Sequence of chain 1.A:
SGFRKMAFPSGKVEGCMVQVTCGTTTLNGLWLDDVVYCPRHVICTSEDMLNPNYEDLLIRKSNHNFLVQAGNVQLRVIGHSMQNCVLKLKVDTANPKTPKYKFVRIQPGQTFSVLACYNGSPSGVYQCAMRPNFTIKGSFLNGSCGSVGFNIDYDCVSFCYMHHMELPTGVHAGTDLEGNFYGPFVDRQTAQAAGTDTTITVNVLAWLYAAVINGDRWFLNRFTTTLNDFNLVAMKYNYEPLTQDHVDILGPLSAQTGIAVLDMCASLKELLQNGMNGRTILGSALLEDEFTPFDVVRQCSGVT

Binding-site contacts:
Ligand atom C contacts residue MET165 of chain 1.A at 3.5 Å (hydrophobic).
Ligand atom C9 contacts residue ASN142 of chain 1.A at 3.9 Å.
Ligand atom C2 contacts residue GLN189 of chain 1.A at 4.0 Å.
Ligand atom N contacts residue CYS145 of chain 1.A at 3.3 Å (h-bond).
Ligand atom C8 contacts residue CYS145 of chain 1.A at 3.4 Å (hydrophobic).
Ligand atom C3 contacts residue GLN189 of chain 1.A at 4.0 Å.
Ligand atom C16 contacts residue CYS145 of chain 1.A at 2.8 Å (hydrophobic).
Ligand atom C13 contacts residue HIS41 of chain 1.A at 3.9 Å.
Ligand atom C12 contacts residue THR25 of chain 1.A at 3.5 Å.
Ligand atom C1 contacts residue HIS164 of chain 1.A at 3.8 Å.
Ligand atom C1 contacts residue MET165 of chain 1.A at 3.6 Å (hydrophobic).
Ligand atom C16 contacts residue GLY143 of chain 1.A at 3.8 Å.
Ligand atom C14 contacts residue HIS41 of chain 1.A at 3.8 Å.
Ligand atom C contacts residue ASP187 of chain 1.A at 3.6 Å.
Ligand atom C8 contacts residue HIS164 of chain 1.A at 4.0 Å.
Ligand atom C contacts residue HIS41 of chain 1.A at 3.6 Å.
Ligand atom O contacts residue ASN142 of chain 1.A at 3.5 Å.
Ligand atom N contacts residue ASN142 of chain 1.A at 4.1 Å.
Ligand atom C13 contacts residue MET49 of chain 1.A at 3.7 Å (hydrophobic).
Ligand atom C14 contacts residue MET49 of chain 1.A at 3.5 Å (hydrophobic).
Ligand atom C17 contacts residue HIS164 of chain 1.A at 4.0 Å.
Ligand atom C6 contacts residue HIS41 of chain 1.A at 3.8 Å.
Ligand atom C6 contacts residue MET49 of chain 1.A at 3.9 Å (hydrophobic).
Ligand atom O contacts residue GLY143 of chain 1.A at 2.6 Å (h-bond).
Ligand atom C11 contacts residue THR25 of chain 1.A at 3.9 Å.
Ligand atom C17 contacts residue HIS163 of chain 1.A at 4.0 Å.
Ligand atom C1 contacts residue MET49 of chain 1.A at 3.4 Å (hydrophobic).
Ligand atom C3 contacts residue MET49 of chain 1.A at 4.0 Å (hydrophobic).
Ligand atom C contacts residue MET49 of chain 1.A at 3.7 Å (hydrophobic).
Ligand atom C contacts residue HIS164 of chain 1.A at 3.5 Å.
Ligand atom C6 contacts residue HIS164 of chain 1.A at 3.4 Å.
Ligand atom C8 contacts residue HIS41 of chain 1.A at 4.0 Å.
Ligand atom C15 contacts residue HIS41 of chain 1.A at 4.0 Å.
Ligand atom C2 contacts residue MET49 of chain 1.A at 3.5 Å (hydrophobic).
Ligand atom C17 contacts residue CYS145 of chain 1.A at 1.6 Å (hydrophobic).
Ligand atom C2 contacts residue ARG188 of chain 1.A at 4.0 Å.
Ligand atom O contacts residue LEU141 of chain 1.A at 3.9 Å.
Ligand atom O contacts residue CYS145 of chain 1.A at 3.4 Å (h-bond).
Ligand atom C6 contacts residue MET165 of chain 1.A at 4.1 Å (hydrophobic).
Ligand atom O contacts residue SER144 of chain 1.A at 3.4 Å (h-bond).

A protein and the small-molecule ligand that binds it are described below.
Small molecule (SMILES): CC(=O)N1Cc2ccccc2[C@@H](c2cccc(C)c2)C1